Sequence of chain 1.B:
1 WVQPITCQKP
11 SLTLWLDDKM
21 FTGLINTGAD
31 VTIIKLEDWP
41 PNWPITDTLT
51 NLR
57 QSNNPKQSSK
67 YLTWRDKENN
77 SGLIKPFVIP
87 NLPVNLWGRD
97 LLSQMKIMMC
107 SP

This small molecule binds to this protein.
Small molecule (SMILES): COc1ccc(C[C@H](NC(=O)[C@H](C)N)C(=O)N[C@H](C(=O)N[C@@H](Cc2ccccc2)[C@@H](O)CC(=O)N[C@@H](C)C(=O)N[C@@H](CCSC)C(=O)N[C@H](C(=O)O)[C@@H](C)O)C(C)C)cc1

Binding-site contacts:
Ligand atom CA contacts residue GLY28 of chain 1.B at 3.3 Å.
Ligand atom CB contacts residue LEU92 of chain 1.B at 3.5 Å (hydrophobic).
Ligand atom CD1 contacts residue ARG53 of chain 1.A at 3.4 Å.
Ligand atom SD contacts residue LEU52 of chain 1.B at 3.5 Å.
Ligand atom CE2 contacts residue VAL90 of chain 1.B at 3.8 Å (hydrophobic).
Ligand atom N contacts residue ARG53 of chain 1.A at 3.4 Å (salt-bridge).
Ligand atom O contacts residue ARG53 of chain 1.A at 3.2 Å (salt-bridge).
Ligand atom CE contacts residue GLN57 of chain 1.B at 3.0 Å.
Ligand atom N contacts residue ASP30 of chain 1.A at 3.1 Å (salt-bridge).
Ligand atom O contacts residue ASP30 of chain 1.B at 3.0 Å (salt-bridge).
Ligand atom O contacts residue GLY28 of chain 1.A at 3.8 Å.
Ligand atom OG1 contacts residue LYS9 of chain 1.A at 3.8 Å.
Ligand atom OH contacts residue ASN26 of chain 1.B at 2.5 Å (h-bond).
Ligand atom N contacts residue ASN51 of chain 1.A at 3.1 Å (h-bond).
Ligand atom N contacts residue GLY28 of chain 1.B at 3.6 Å (h-bond).
Ligand atom CB contacts residue LEU92 of chain 1.A at 3.7 Å (hydrophobic).
Ligand atom CD2 contacts residue GLY28 of chain 1.A at 3.7 Å.
Ligand atom OH contacts residue ASN26 of chain 1.A at 3.6 Å.
Ligand atom CG1 contacts residue ILE33 of chain 1.A at 3.7 Å (hydrophobic).
Ligand atom O contacts residue LEU52 of chain 1.A at 3.5 Å.
Ligand atom CH contacts residue ASN26 of chain 1.B at 3.4 Å.
Ligand atom O contacts residue ALA29 of chain 1.B at 3.8 Å.
Ligand atom CE1 contacts residue ARG53 of chain 1.A at 3.2 Å.
Ligand atom O contacts residue ALA29 of chain 1.A at 3.6 Å.
Ligand atom CZ contacts residue PRO89 of chain 1.B at 3.1 Å (hydrophobic).
Ligand atom CE contacts residue ILE33 of chain 1.B at 3.3 Å (hydrophobic).
Ligand atom O contacts residue ASP30 of chain 1.A at 3.3 Å (salt-bridge).
Ligand atom OXT contacts residue ASN51 of chain 1.B at 3.0 Å (h-bond).
Ligand atom O contacts residue ASN26 of chain 1.B at 3.2 Å (h-bond).
Ligand atom CB contacts residue GLY28 of chain 1.A at 3.6 Å.
Ligand atom CD2 contacts residue LEU24 of chain 1.B at 3.4 Å (hydrophobic).
Ligand atom CB contacts residue GLY28 of chain 1.B at 3.4 Å.
Ligand atom O contacts residue ASN51 of chain 1.A at 3.5 Å (h-bond).
Ligand atom O contacts residue ARG53 of chain 1.A at 3.4 Å (salt-bridge).
Ligand atom N contacts residue GLY28 of chain 1.A at 3.2 Å (h-bond).
Ligand atom O contacts residue ASP30 of chain 1.B at 3.7 Å.
Ligand atom CB contacts residue LEU52 of chain 1.B at 3.5 Å (hydrophobic).
Ligand atom OH contacts residue GLY28 of chain 1.A at 3.6 Å.
Ligand atom SD contacts residue ILE33 of chain 1.B at 3.7 Å.
Ligand atom CE1 contacts residue PRO89 of chain 1.B at 3.6 Å (hydrophobic).

Sequence of chain 1.A:
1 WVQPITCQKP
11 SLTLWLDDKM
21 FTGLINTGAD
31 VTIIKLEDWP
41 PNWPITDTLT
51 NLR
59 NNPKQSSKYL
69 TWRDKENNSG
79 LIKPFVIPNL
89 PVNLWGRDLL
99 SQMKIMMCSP